Sequence of chain 1.A:
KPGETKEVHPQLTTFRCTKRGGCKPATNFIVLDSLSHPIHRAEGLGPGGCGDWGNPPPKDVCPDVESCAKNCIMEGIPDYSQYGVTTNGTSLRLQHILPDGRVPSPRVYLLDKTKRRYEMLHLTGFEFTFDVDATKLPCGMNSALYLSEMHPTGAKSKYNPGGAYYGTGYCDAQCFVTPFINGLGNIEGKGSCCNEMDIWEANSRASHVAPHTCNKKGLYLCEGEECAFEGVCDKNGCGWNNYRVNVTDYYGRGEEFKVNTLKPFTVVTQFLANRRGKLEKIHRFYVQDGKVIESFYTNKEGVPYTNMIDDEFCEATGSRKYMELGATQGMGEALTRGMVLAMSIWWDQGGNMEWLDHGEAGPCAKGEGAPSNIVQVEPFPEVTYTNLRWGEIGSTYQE

Binding-site contacts:
Ligand atom C2 contacts residue TRP347 of chain 1.A at 4.2 Å (hydrophobic).
Ligand atom C5 contacts residue YLL1 of chain 1.I at 3.6 Å.
Ligand atom C3 contacts residue ARG108 of chain 1.A at 3.8 Å.
Ligand atom C1 contacts residue TYR171 of chain 1.A at 4.4 Å (hydrophobic).
Ligand atom C2 contacts residue TYR171 of chain 1.A at 4.2 Å (hydrophobic).
Ligand atom C2 contacts residue TYR147 of chain 1.A at 3.4 Å (hydrophobic).
Ligand atom O6 contacts residue TRP347 of chain 1.A at 3.6 Å.
Ligand atom C3 contacts residue YLL1 of chain 1.I at 3.7 Å.
Ligand atom O4 contacts residue TRP347 of chain 1.A at 3.8 Å.
Ligand atom C1 contacts residue TRP347 of chain 1.A at 3.8 Å (hydrophobic).
Ligand atom O2 contacts residue ARG108 of chain 1.A at 3.7 Å.
Ligand atom C1 contacts residue TYR147 of chain 1.A at 4.0 Å (hydrophobic).
Ligand atom O6 contacts residue PHE177 of chain 1.A at 4.0 Å.
Ligand atom O5 contacts residue YLL1 of chain 1.I at 2.2 Å (h-bond).
Ligand atom O2 contacts residue TRP347 of chain 1.A at 4.1 Å.
Ligand atom C4 contacts residue ARG108 of chain 1.A at 4.1 Å.
Ligand atom O5 contacts residue TRP347 of chain 1.A at 4.2 Å.
Ligand atom C3 contacts residue SER345 of chain 1.A at 4.0 Å.
Ligand atom O3 contacts residue ARG108 of chain 1.A at 3.0 Å (salt-bridge).
Ligand atom C4 contacts residue YLL1 of chain 1.I at 4.1 Å.
Ligand atom C6 contacts residue TRP347 of chain 1.A at 4.2 Å (hydrophobic).
Ligand atom C2 contacts residue YLL1 of chain 1.I at 2.4 Å.
Ligand atom O2 contacts residue TYR147 of chain 1.A at 2.9 Å (h-bond).
Ligand atom C5 contacts residue TRP347 of chain 1.A at 3.8 Å (hydrophobic).
Ligand atom C2 contacts residue ARG108 of chain 1.A at 4.0 Å.
Ligand atom O3 contacts residue SER345 of chain 1.A at 4.0 Å.
Ligand atom C2 contacts residue SER345 of chain 1.A at 3.8 Å.
Ligand atom O2 contacts residue SER345 of chain 1.A at 2.5 Å (h-bond).
Ligand atom C4 contacts residue TRP347 of chain 1.A at 4.3 Å (hydrophobic).
Ligand atom C6 contacts residue PHE177 of chain 1.A at 4.3 Å (hydrophobic).
Ligand atom C1 contacts residue YLL1 of chain 1.I at 1.5 Å.
Ligand atom O2 contacts residue YLL1 of chain 1.I at 3.0 Å (h-bond).
Ligand atom C3 contacts residue TRP347 of chain 1.A at 3.8 Å (hydrophobic).

The protein below binds the small molecule below.
Small molecule (SMILES): OC[C@H]1O[C@@H](O)[C@H](O)[C@@H](O)[C@@H]1O